Sequence of chain 1.K:
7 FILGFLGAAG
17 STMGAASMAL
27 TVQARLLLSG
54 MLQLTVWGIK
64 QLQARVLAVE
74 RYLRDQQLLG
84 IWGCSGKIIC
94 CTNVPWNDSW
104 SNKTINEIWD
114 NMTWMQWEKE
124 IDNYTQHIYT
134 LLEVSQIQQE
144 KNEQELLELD

Binding-site contacts:
Ligand atom C4 contacts residue ASN114 of chain 1.K at 4.2 Å.
Ligand atom O7 contacts residue ASN114 of chain 1.K at 3.5 Å (h-bond).
Ligand atom C8 contacts residue ASN114 of chain 1.K at 3.8 Å.
Ligand atom C3 contacts residue ASN114 of chain 1.K at 3.7 Å.
Ligand atom C7 contacts residue GLU110 of chain 1.K at 4.1 Å.
Ligand atom C7 contacts residue ASN109 of chain 1.K at 4.4 Å.
Ligand atom C7 contacts residue ASN114 of chain 1.K at 3.4 Å.
Ligand atom N2 contacts residue ASN114 of chain 1.K at 2.8 Å (h-bond).
Ligand atom O7 contacts residue GLU110 of chain 1.K at 3.6 Å.
Ligand atom C8 contacts residue ASN109 of chain 1.K at 3.3 Å.
Ligand atom C2 contacts residue ASN114 of chain 1.K at 2.4 Å.
Ligand atom C1 contacts residue ASN114 of chain 1.K at 1.4 Å.
Ligand atom C5 contacts residue ASN114 of chain 1.K at 3.7 Å.
Ligand atom C8 contacts residue GLU110 of chain 1.K at 3.7 Å.
Ligand atom C8 contacts residue ASP113 of chain 1.K at 3.8 Å.
Ligand atom O5 contacts residue ASN114 of chain 1.K at 2.4 Å (h-bond).

This protein binds this small molecule.
Small molecule (SMILES): CC(=O)N[C@@H]1[C@@H](O)[C@H](O)[C@@H](CO)O[C@H]1O